Binding-site contacts:
Ligand atom O10 contacts residue ASN275 of chain 8.A at 2.9 Å (h-bond).
Ligand atom O4 contacts residue ASP91 of chain 8.C at 2.7 Å (salt-bridge).
Ligand atom O4 contacts residue ASN275 of chain 8.A at 3.0 Å (h-bond).
Ligand atom O7 contacts residue ARG270 of chain 8.A at 3.8 Å.
Ligand atom C11 contacts residue PRO231 of chain 8.C at 3.7 Å (hydrophobic).
Ligand atom O6 contacts residue ASP91 of chain 8.C at 3.1 Å.
Ligand atom C1 contacts residue ARG104 of chain 8.C at 3.6 Å.
Ligand atom O4 contacts residue PRO231 of chain 8.C at 3.8 Å.
Ligand atom O1B contacts residue ARG104 of chain 8.C at 2.8 Å (salt-bridge).
Ligand atom C5 contacts residue PRO274 of chain 8.A at 4.0 Å (hydrophobic).
Ligand atom C3 contacts residue ARG104 of chain 8.C at 3.8 Å.
Ligand atom C11 contacts residue ILE233 of chain 8.C at 3.8 Å (hydrophobic).
Ligand atom C4 contacts residue PRO231 of chain 8.C at 3.5 Å (hydrophobic).
Ligand atom C4 contacts residue ARG104 of chain 8.C at 3.9 Å.
Ligand atom O3 contacts residue GLY282 of chain 8.A at 3.4 Å.
Ligand atom N5 contacts residue ASN275 of chain 8.A at 3.6 Å (h-bond).
Ligand atom O4 contacts residue ARG95 of chain 8.C at 3.6 Å (salt-bridge).
Ligand atom C3 contacts residue PRO274 of chain 8.A at 4.1 Å (hydrophobic).
Ligand atom N5 contacts residue PRO231 of chain 8.C at 2.9 Å (h-bond).
Ligand atom C3 contacts residue ASP232 of chain 8.C at 4.0 Å.
Ligand atom C5 contacts residue PRO231 of chain 8.C at 3.7 Å (hydrophobic).
Ligand atom C4 contacts residue PRO274 of chain 8.A at 4.0 Å (hydrophobic).
Ligand atom C4 contacts residue ASN275 of chain 8.A at 3.8 Å.
Ligand atom C4 contacts residue ASP232 of chain 8.C at 3.5 Å.
Ligand atom O3 contacts residue ASP91 of chain 8.C at 4.0 Å.
Ligand atom O7 contacts residue PRO274 of chain 8.A at 3.4 Å.
Ligand atom C10 contacts residue PRO231 of chain 8.C at 3.8 Å (hydrophobic).
Ligand atom C10 contacts residue ASN275 of chain 8.A at 3.3 Å.
Ligand atom O3 contacts residue PRO274 of chain 8.A at 3.8 Å.
Ligand atom C4 contacts residue ASP91 of chain 8.C at 3.2 Å.
Ligand atom O10 contacts residue ARG270 of chain 8.A at 3.3 Å.
Ligand atom C6 contacts residue ASP91 of chain 8.C at 3.8 Å.
Ligand atom C11 contacts residue GLY234 of chain 8.C at 3.8 Å.
Ligand atom C3 contacts residue PRO274 of chain 8.A at 3.8 Å (hydrophobic).
Ligand atom C5 contacts residue ASN275 of chain 8.A at 3.6 Å.
Ligand atom C11 contacts residue ASP232 of chain 8.C at 3.8 Å.
Ligand atom C3 contacts residue ARG95 of chain 8.C at 3.9 Å.
Ligand atom O6 contacts residue PRO274 of chain 8.A at 3.7 Å.
Ligand atom O4 contacts residue ASP232 of chain 8.C at 2.7 Å (salt-bridge).
Ligand atom N5 contacts residue ASP232 of chain 8.C at 4.1 Å.

Sequence of chain 8.C:
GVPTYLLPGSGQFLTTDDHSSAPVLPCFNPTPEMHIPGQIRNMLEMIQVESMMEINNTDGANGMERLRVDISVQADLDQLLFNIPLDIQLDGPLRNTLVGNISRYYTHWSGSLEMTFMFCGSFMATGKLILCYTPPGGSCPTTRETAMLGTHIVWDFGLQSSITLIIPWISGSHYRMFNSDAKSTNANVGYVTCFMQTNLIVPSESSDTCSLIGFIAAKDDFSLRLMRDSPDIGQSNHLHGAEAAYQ

This small molecule binds to this protein.
Small molecule (SMILES): CC(=O)N[C@H]1[C@H]([C@H](O)[C@H](O)CO)O[C@@](OC[C@H]2O[C@@H](O[C@H]3[C@H](O)[C@@H](O)[C@H](O)O[C@@H]3CO)[C@H](O)[C@@H](O)[C@H]2O)(C(=O)O)C[C@@H]1O

Sequence of chain 8.A:
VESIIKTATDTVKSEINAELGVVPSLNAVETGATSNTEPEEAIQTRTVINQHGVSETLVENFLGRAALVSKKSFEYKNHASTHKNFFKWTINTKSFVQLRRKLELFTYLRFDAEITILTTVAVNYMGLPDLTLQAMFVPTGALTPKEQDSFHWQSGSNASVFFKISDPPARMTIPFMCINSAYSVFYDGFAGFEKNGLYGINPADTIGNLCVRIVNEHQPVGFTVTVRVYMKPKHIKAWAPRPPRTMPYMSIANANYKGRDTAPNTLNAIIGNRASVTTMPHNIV